Sequence of chain 1.B:
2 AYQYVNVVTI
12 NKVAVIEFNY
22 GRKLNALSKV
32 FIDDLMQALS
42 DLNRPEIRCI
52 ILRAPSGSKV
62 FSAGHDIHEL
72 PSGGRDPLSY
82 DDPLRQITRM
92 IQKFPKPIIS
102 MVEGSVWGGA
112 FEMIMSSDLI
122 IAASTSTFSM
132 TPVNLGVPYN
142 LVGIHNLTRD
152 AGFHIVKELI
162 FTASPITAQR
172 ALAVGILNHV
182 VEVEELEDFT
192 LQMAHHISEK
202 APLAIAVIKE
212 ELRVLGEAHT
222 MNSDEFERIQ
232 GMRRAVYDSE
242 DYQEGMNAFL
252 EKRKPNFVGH

The protein below binds the small molecule below.
Small molecule (SMILES): C[C@@H](C(=O)OCCNC(=O)CCNC(=O)[C@H](O)C(C)(C)COP(=O)(O)OP(=O)(O)OC[C@H]1O[C@@H](n2cnc3c(N)ncnc32)[C@H](O)[C@@H]1OP(=O)(O)O)S(=O)(=O)O

Binding-site contacts:
Ligand atom CP5 contacts residue SO51 of chain 1.J at 0.1 Å.
Ligand atom N1 contacts residue SO51 of chain 1.J at 0.0 Å (h-bond).
Ligand atom O6 contacts residue SO51 of chain 1.J at 0.0 Å (h-bond).
Ligand atom C6 contacts residue SO51 of chain 1.J at 0.0 Å.
Ligand atom OP1 contacts residue SO51 of chain 1.J at 0.1 Å (h-bond).
Ligand atom O2' contacts residue SO51 of chain 1.J at 0.1 Å (h-bond).
Ligand atom N6 contacts residue SO51 of chain 1.J at 0.0 Å (h-bond).
Ligand atom O7 contacts residue SO51 of chain 1.J at 0.1 Å (h-bond).
Ligand atom N9 contacts residue SO51 of chain 1.J at 0.0 Å (h-bond).
Ligand atom C2 contacts residue SO51 of chain 1.J at 0.0 Å.
Ligand atom N3 contacts residue SO51 of chain 1.J at 0.0 Å (h-bond).
Ligand atom SS4 contacts residue SO51 of chain 1.J at 0.0 Å (h-bond).
Ligand atom CP6 contacts residue SO51 of chain 1.J at 0.1 Å.
Ligand atom CP3 contacts residue SO51 of chain 1.J at 0.1 Å.
Ligand atom NP1 contacts residue SO51 of chain 1.J at 0.0 Å (h-bond).
Ligand atom C5 contacts residue SO51 of chain 1.J at 0.0 Å.
Ligand atom N7 contacts residue SO51 of chain 1.J at 0.0 Å (h-bond).
Ligand atom C1' contacts residue SO51 of chain 1.J at 0.0 Å.
Ligand atom P1 contacts residue SO51 of chain 1.J at 0.0 Å.
Ligand atom O22 contacts residue SO51 of chain 1.J at 0.1 Å (h-bond).
Ligand atom O56 contacts residue SO51 of chain 1.J at 0.1 Å (h-bond).
Ligand atom O11 contacts residue SO51 of chain 1.J at 0.0 Å (h-bond).
Ligand atom CP2 contacts residue SO51 of chain 1.J at 0.0 Å.
Ligand atom C2' contacts residue SO51 of chain 1.J at 0.1 Å.
Ligand atom O5' contacts residue SO51 of chain 1.J at 0.0 Å (h-bond).
Ligand atom O12 contacts residue SO51 of chain 1.J at 0.0 Å (h-bond).
Ligand atom O21 contacts residue SO51 of chain 1.J at 0.1 Å (h-bond).
Ligand atom O4' contacts residue SO51 of chain 1.J at 0.0 Å (h-bond).
Ligand atom C8 contacts residue SO51 of chain 1.J at 0.0 Å.
Ligand atom NP2 contacts residue SO51 of chain 1.J at 0.1 Å (h-bond).
Ligand atom CP4 contacts residue SO51 of chain 1.J at 0.1 Å.
Ligand atom C3' contacts residue SO51 of chain 1.J at 0.1 Å.
Ligand atom C5' contacts residue SO51 of chain 1.J at 0.1 Å.
Ligand atom C4' contacts residue SO51 of chain 1.J at 0.0 Å.
Ligand atom P2 contacts residue SO51 of chain 1.J at 0.1 Å.
Ligand atom OS4 contacts residue SO51 of chain 1.J at 0.0 Å (h-bond).
Ligand atom OS5 contacts residue SO51 of chain 1.J at 0.1 Å (h-bond).
Ligand atom CP1 contacts residue SO51 of chain 1.J at 0.0 Å.
Ligand atom C4 contacts residue SO51 of chain 1.J at 0.0 Å.
Ligand atom OPS contacts residue SO51 of chain 1.J at 0.1 Å (h-bond).